Sequence of chain 1.B:
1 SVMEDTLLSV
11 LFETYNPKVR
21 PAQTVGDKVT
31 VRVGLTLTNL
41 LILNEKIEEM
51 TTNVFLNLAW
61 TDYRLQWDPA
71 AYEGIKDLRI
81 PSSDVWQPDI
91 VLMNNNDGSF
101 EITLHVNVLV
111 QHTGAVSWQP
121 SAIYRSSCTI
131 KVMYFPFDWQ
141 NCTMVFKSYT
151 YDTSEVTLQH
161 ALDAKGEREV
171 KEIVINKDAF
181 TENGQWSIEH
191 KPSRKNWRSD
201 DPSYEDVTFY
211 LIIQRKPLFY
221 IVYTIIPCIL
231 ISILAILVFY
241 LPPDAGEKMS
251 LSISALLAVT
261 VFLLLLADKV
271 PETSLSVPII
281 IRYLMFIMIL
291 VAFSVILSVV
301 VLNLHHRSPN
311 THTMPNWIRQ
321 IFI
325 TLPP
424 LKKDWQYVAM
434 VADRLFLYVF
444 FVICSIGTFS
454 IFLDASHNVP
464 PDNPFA

Binding-site contacts:
Ligand atom C4 contacts residue ASN208 of chain 1.C at 4.2 Å.
Ligand atom C8 contacts residue ASN208 of chain 1.C at 4.5 Å.
Ligand atom O4 contacts residue LYS165 of chain 1.B at 3.3 Å (salt-bridge).
Ligand atom C3 contacts residue ASN208 of chain 1.C at 3.8 Å.
Ligand atom C7 contacts residue ASN208 of chain 1.C at 3.4 Å.
Ligand atom C5 contacts residue ASN208 of chain 1.C at 3.7 Å.
Ligand atom O7 contacts residue ASN208 of chain 1.C at 3.5 Å (h-bond).
Ligand atom O5 contacts residue ASN208 of chain 1.C at 2.4 Å (h-bond).
Ligand atom N2 contacts residue ASN208 of chain 1.C at 2.9 Å (h-bond).
Ligand atom C7 contacts residue GLN111 of chain 1.B at 4.2 Å.
Ligand atom C8 contacts residue GLN111 of chain 1.B at 3.4 Å.
Ligand atom C2 contacts residue ASN208 of chain 1.C at 2.5 Å.
Ligand atom O7 contacts residue GLN111 of chain 1.B at 4.1 Å.
Ligand atom C1 contacts residue ASN208 of chain 1.C at 1.4 Å.

A small-molecule ligand and the protein it binds are described below.
Small molecule (SMILES): CC(=O)N[C@@H]1[C@@H](O)[C@H](O)[C@@H](CO)O[C@H]1O

Sequence of chain 1.C:
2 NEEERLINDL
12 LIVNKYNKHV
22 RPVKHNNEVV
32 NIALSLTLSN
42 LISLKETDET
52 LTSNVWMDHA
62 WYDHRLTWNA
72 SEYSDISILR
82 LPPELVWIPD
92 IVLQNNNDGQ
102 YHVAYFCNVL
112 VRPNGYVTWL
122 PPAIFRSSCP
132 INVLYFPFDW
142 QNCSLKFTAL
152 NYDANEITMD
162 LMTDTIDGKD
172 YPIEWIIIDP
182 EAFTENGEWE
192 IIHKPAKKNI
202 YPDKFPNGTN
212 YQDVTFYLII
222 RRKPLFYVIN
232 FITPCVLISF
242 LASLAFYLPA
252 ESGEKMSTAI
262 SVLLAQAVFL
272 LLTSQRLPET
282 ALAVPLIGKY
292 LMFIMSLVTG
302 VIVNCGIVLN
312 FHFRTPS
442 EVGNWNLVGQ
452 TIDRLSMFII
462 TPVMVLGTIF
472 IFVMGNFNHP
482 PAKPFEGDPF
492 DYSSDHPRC